Binding-site contacts:
Ligand atom C25 contacts residue GLY63 of chain 1.T at 3.5 Å.
Ligand atom C34 contacts residue PHE69 of chain 1.T at 4.3 Å (hydrophobic).
Ligand atom C22 contacts residue GLY63 of chain 1.T at 3.4 Å.
Ligand atom C2 contacts residue ASN38 of chain 1.P at 4.4 Å.
Ligand atom C37 contacts residue PHE69 of chain 1.T at 4.0 Å (hydrophobic).
Ligand atom C1 contacts residue ASN38 of chain 1.P at 3.8 Å.
Ligand atom C6 contacts residue ASN38 of chain 1.P at 3.7 Å.
Ligand atom C11 contacts residue SER39 of chain 1.P at 3.9 Å.
Ligand atom O6 contacts residue THR41 of chain 1.P at 3.2 Å (h-bond).
Ligand atom C18 contacts residue GLY63 of chain 1.T at 4.3 Å.
Ligand atom O7 contacts residue ASN38 of chain 1.P at 4.1 Å.
Ligand atom C57 contacts residue MET40 of chain 1.P at 3.7 Å (hydrophobic).
Ligand atom C3 contacts residue ASN38 of chain 1.P at 3.5 Å.
Ligand atom C40 contacts residue MET40 of chain 1.P at 4.4 Å (hydrophobic).
Ligand atom C25 contacts residue TRP62 of chain 1.T at 3.5 Å (hydrophobic).
Ligand atom C43 contacts residue TRP34 of chain 1.P at 3.3 Å (hydrophobic).
Ligand atom C28 contacts residue TRP62 of chain 1.T at 3.9 Å (hydrophobic).
Ligand atom O5 contacts residue ASN38 of chain 1.P at 4.0 Å.
Ligand atom C11 contacts residue THR41 of chain 1.P at 3.2 Å.
Ligand atom O16 contacts residue ASN38 of chain 1.P at 3.2 Å (h-bond).
Ligand atom C57 contacts residue ASN38 of chain 1.P at 4.1 Å.
Ligand atom C5 contacts residue ASN38 of chain 1.P at 4.2 Å.
Ligand atom C19 contacts residue GLY63 of chain 1.T at 3.8 Å.
Ligand atom C19 contacts residue SER61 of chain 1.T at 4.0 Å.
Ligand atom C18 contacts residue TRP62 of chain 1.T at 4.3 Å (hydrophobic).
Ligand atom C37 contacts residue TRP34 of chain 1.P at 3.3 Å (hydrophobic).
Ligand atom C4 contacts residue ASN38 of chain 1.P at 4.2 Å.
Ligand atom C40 contacts residue PHE69 of chain 1.T at 4.1 Å (hydrophobic).
Ligand atom O5 contacts residue MET40 of chain 1.P at 3.9 Å.
Ligand atom C31 contacts residue TRP62 of chain 1.T at 3.2 Å (hydrophobic).
Ligand atom C40 contacts residue TRP34 of chain 1.P at 3.9 Å (hydrophobic).
Ligand atom C37 contacts residue MET40 of chain 1.P at 4.3 Å (hydrophobic).
Ligand atom C57 contacts residue SER39 of chain 1.P at 3.9 Å.
Ligand atom O6 contacts residue SER39 of chain 1.P at 4.4 Å.
Ligand atom C10 contacts residue ASN38 of chain 1.P at 3.7 Å.
Ligand atom C22 contacts residue TRP62 of chain 1.T at 4.0 Å (hydrophobic).
Ligand atom C19 contacts residue TRP62 of chain 1.T at 3.5 Å (hydrophobic).
Ligand atom O61 contacts residue MET40 of chain 1.P at 4.2 Å.
Ligand atom C34 contacts residue MET40 of chain 1.P at 4.4 Å (hydrophobic).
Ligand atom O16 contacts residue SER61 of chain 1.T at 4.2 Å.

The protein below binds the small molecule below.
Small molecule (SMILES): CCCCCCCCCCO[C@@H]1O[C@H](CO)[C@@H](O[C@H]2O[C@H](CO)[C@@H](O)[C@H](O)[C@H]2O)[C@H](O)[C@H]1O

Sequence of chain 1.T:
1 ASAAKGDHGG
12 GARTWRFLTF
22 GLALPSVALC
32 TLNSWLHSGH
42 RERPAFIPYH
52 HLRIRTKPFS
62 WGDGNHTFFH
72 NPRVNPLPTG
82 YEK

Sequence of chain 1.P:
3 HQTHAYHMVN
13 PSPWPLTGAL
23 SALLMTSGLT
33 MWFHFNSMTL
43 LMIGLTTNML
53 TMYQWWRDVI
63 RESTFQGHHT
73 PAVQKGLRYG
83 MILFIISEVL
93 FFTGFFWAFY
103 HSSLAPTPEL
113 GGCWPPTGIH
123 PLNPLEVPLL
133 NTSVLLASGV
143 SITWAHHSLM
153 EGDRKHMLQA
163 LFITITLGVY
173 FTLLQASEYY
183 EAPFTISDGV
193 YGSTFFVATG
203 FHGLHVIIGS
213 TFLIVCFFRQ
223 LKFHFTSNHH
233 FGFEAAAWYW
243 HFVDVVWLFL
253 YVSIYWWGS